Sequence of chain 1.A:
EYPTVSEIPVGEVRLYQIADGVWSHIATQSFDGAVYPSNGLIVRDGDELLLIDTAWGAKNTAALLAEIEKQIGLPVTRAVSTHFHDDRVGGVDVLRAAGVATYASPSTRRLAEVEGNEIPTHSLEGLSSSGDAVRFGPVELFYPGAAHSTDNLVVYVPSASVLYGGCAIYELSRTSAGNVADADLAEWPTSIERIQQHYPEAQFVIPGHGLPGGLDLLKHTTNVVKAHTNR

A protein and the small-molecule ligand that binds it are described below.
Small molecule (SMILES): CC(C)Cc1sc(N)nc1C(=O)O

Binding-site contacts:
Ligand atom O06 contacts residue ARG174 of chain 1.A at 3.1 Å (salt-bridge).
Ligand atom C02 contacts residue ASP87 of chain 1.A at 3.6 Å.
Ligand atom N01 contacts residue HIS209 of chain 1.A at 3.7 Å.
Ligand atom C05 contacts residue ZN1 of chain 1.D at 3.0 Å.
Ligand atom C05 contacts residue ARG174 of chain 1.A at 4.1 Å.
Ligand atom C09 contacts residue ASN179 of chain 1.A at 3.9 Å.
Ligand atom C08 contacts residue ASN179 of chain 1.A at 3.9 Å.
Ligand atom C10 contacts residue ARG174 of chain 1.A at 4.1 Å.
Ligand atom N01 contacts residue ASP87 of chain 1.A at 3.1 Å (salt-bridge).
Ligand atom N01 contacts residue TRP56 of chain 1.A at 3.1 Å.
Ligand atom O07 contacts residue HIS209 of chain 1.A at 3.0 Å (h-bond).
Ligand atom O07 contacts residue HIS148 of chain 1.A at 3.2 Å.
Ligand atom C02 contacts residue TRP56 of chain 1.A at 3.8 Å (hydrophobic).
Ligand atom C04 contacts residue ZN1 of chain 1.D at 3.0 Å.
Ligand atom C05 contacts residue HIS148 of chain 1.A at 3.8 Å.
Ligand atom O07 contacts residue CYS167 of chain 1.A at 3.3 Å (h-bond).
Ligand atom C11 contacts residue ARG174 of chain 1.A at 4.1 Å.
Ligand atom N03 contacts residue ZN1 of chain 1.D at 2.3 Å.
Ligand atom N03 contacts residue ASN179 of chain 1.A at 3.8 Å.
Ligand atom O07 contacts residue ZN1 of chain 1.D at 2.3 Å.
Ligand atom C11 contacts residue HIS209 of chain 1.A at 4.0 Å.
Ligand atom O06 contacts residue ASN179 of chain 1.A at 3.3 Å.
Ligand atom C12 contacts residue TYR36 of chain 1.A at 3.2 Å (hydrophobic).
Ligand atom C10 contacts residue TYR36 of chain 1.A at 3.5 Å (hydrophobic).
Ligand atom C04 contacts residue ASN179 of chain 1.A at 3.8 Å.
Ligand atom C12 contacts residue ARG174 of chain 1.A at 3.8 Å.
Ligand atom S13 contacts residue TYR36 of chain 1.A at 4.2 Å.
Ligand atom C04 contacts residue HIS209 of chain 1.A at 3.3 Å.
Ligand atom N01 contacts residue ZN1 of chain 1.D at 3.7 Å.
Ligand atom C05 contacts residue HIS209 of chain 1.A at 3.5 Å.
Ligand atom S13 contacts residue TRP56 of chain 1.A at 3.8 Å.
Ligand atom C02 contacts residue ZN1 of chain 1.D at 3.3 Å.
Ligand atom C11 contacts residue TYR36 of chain 1.A at 3.6 Å (hydrophobic).
Ligand atom C09 contacts residue ARG174 of chain 1.A at 3.8 Å.
Ligand atom N03 contacts residue ASP87 of chain 1.A at 3.3 Å (salt-bridge).
Ligand atom C02 contacts residue HIS209 of chain 1.A at 3.5 Å.
Ligand atom O06 contacts residue HIS148 of chain 1.A at 3.9 Å.
Ligand atom C05 contacts residue ASN179 of chain 1.A at 3.8 Å.
Ligand atom S13 contacts residue PHE31 of chain 1.A at 3.9 Å.
Ligand atom N03 contacts residue HIS209 of chain 1.A at 2.9 Å (h-bond).